Sequence of chain 1.B:
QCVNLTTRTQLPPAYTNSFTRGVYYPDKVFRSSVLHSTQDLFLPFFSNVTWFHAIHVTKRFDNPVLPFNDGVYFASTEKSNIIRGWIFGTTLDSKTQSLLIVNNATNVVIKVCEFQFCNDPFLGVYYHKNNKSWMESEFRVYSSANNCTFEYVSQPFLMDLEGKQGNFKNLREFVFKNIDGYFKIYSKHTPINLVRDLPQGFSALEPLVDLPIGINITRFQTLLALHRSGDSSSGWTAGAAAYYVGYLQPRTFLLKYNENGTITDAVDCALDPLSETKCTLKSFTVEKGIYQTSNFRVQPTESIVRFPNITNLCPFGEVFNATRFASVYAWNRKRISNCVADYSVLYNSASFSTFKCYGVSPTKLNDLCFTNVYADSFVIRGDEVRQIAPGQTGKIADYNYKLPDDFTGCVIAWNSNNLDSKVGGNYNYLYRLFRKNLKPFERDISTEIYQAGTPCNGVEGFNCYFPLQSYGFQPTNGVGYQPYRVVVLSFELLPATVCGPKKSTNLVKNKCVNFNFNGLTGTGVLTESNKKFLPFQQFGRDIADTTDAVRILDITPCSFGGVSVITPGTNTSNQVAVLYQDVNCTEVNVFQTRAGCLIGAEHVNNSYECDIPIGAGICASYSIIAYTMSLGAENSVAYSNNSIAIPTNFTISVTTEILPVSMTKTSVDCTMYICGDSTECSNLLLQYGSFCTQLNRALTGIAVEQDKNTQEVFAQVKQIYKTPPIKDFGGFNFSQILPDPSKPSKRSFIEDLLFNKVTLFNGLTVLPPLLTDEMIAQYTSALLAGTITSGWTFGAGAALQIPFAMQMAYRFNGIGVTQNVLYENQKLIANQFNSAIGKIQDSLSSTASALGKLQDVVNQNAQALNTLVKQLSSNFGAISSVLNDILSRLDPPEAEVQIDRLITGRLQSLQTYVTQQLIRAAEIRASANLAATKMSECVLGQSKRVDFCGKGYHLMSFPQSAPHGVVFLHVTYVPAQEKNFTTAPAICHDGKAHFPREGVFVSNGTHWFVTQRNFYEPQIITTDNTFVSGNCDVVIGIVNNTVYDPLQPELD

A small-molecule ligand and the protein it binds are described below.
Small molecule (SMILES): CC(=O)N[C@@H]1[C@@H](O)[C@H](O)[C@@H](CO)O[C@H]1O

Binding-site contacts:
Ligand atom O6 contacts residue ASN331 of chain 1.B at 4.5 Å.
Ligand atom O7 contacts residue ASN331 of chain 1.B at 3.2 Å (h-bond).
Ligand atom C3 contacts residue ASN331 of chain 1.B at 3.8 Å.
Ligand atom C5 contacts residue ASN331 of chain 1.B at 3.7 Å.
Ligand atom C8 contacts residue ASN331 of chain 1.B at 4.0 Å.
Ligand atom O5 contacts residue ASN331 of chain 1.B at 2.3 Å (h-bond).
Ligand atom C4 contacts residue ASN331 of chain 1.B at 4.2 Å.
Ligand atom N2 contacts residue ASN331 of chain 1.B at 2.9 Å (h-bond).
Ligand atom C7 contacts residue ASN331 of chain 1.B at 3.3 Å.
Ligand atom C2 contacts residue ASN331 of chain 1.B at 2.5 Å.
Ligand atom C1 contacts residue ASN331 of chain 1.B at 1.4 Å.